The protein below binds the small molecule below.
Small molecule (SMILES): CC(=O)N[C@H]1[C@H](O[C@H]2[C@H](O)[C@@H](NC(C)=O)CO[C@@H]2CO)O[C@H](CO)[C@@H](O)[C@@H]1O

Binding-site contacts:
Ligand atom N2 contacts residue ASN12 of chain 4.B at 2.8 Å (h-bond).
Ligand atom C8 contacts residue GLY278 of chain 4.B at 3.9 Å.
Ligand atom C7 contacts residue GLY278 of chain 4.B at 4.4 Å.
Ligand atom C8 contacts residue CYS341 of chain 4.B at 4.1 Å (hydrophobic).
Ligand atom C4 contacts residue ASN12 of chain 4.B at 4.2 Å.
Ligand atom C7 contacts residue ASN12 of chain 4.B at 3.2 Å.
Ligand atom O7 contacts residue ASN12 of chain 4.B at 3.4 Å (h-bond).
Ligand atom C7 contacts residue LEU10 of chain 4.B at 4.4 Å (hydrophobic).
Ligand atom C5 contacts residue ASN12 of chain 4.B at 3.6 Å.
Ligand atom C5 contacts residue GLY278 of chain 4.B at 4.1 Å.
Ligand atom C6 contacts residue GLY278 of chain 4.B at 4.2 Å.
Ligand atom C8 contacts residue ASN279 of chain 4.B at 3.4 Å.
Ligand atom C8 contacts residue LEU10 of chain 4.B at 3.6 Å (hydrophobic).
Ligand atom C8 contacts residue PRO9 of chain 4.B at 3.9 Å (hydrophobic).
Ligand atom N2 contacts residue LEU10 of chain 4.B at 4.3 Å.
Ligand atom C1 contacts residue ASN12 of chain 4.B at 1.4 Å.
Ligand atom C8 contacts residue CYS11 of chain 4.B at 4.4 Å (hydrophobic).
Ligand atom O7 contacts residue GLY278 of chain 4.B at 4.5 Å.
Ligand atom O5 contacts residue ASN12 of chain 4.B at 2.4 Å (h-bond).
Ligand atom C3 contacts residue ASN12 of chain 4.B at 3.7 Å.
Ligand atom C8 contacts residue ASN12 of chain 4.B at 4.4 Å.
Ligand atom C2 contacts residue ASN12 of chain 4.B at 2.3 Å.

Sequence of chain 4.B:
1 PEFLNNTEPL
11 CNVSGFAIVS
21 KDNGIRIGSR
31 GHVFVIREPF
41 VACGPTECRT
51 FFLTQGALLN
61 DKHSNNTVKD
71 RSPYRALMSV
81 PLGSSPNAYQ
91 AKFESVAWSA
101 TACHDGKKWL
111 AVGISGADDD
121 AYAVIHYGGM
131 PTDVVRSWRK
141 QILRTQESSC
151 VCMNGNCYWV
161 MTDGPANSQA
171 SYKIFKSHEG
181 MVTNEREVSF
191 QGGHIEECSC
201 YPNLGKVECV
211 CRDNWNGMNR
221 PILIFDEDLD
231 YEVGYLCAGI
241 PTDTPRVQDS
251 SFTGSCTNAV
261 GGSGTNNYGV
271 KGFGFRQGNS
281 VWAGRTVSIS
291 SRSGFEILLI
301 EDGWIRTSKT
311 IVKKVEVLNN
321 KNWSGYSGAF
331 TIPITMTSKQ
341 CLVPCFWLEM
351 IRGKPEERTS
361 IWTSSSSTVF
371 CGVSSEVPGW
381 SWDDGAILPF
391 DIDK